Sequence of chain 1.E:
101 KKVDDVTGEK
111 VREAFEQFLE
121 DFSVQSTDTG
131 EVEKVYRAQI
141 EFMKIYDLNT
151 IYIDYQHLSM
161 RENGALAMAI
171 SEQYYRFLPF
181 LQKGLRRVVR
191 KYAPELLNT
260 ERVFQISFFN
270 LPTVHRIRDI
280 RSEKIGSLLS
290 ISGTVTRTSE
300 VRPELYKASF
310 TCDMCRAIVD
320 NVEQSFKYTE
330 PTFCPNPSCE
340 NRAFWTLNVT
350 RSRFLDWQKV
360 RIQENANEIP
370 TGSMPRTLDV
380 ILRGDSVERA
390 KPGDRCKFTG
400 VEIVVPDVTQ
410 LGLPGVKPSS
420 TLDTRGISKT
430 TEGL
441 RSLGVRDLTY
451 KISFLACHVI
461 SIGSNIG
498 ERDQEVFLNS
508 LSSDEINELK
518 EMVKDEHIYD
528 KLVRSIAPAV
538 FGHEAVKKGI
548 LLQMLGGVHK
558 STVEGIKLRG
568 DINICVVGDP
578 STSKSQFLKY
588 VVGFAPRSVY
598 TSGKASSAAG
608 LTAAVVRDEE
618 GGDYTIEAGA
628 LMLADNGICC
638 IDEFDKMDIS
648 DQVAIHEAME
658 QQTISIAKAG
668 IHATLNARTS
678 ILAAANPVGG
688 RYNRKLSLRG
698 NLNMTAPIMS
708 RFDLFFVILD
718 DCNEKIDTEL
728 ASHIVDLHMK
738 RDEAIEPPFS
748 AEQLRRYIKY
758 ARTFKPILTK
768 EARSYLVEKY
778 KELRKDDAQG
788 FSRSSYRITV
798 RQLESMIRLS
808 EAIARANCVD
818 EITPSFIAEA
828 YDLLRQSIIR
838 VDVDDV

Sequence of chain 1.A:
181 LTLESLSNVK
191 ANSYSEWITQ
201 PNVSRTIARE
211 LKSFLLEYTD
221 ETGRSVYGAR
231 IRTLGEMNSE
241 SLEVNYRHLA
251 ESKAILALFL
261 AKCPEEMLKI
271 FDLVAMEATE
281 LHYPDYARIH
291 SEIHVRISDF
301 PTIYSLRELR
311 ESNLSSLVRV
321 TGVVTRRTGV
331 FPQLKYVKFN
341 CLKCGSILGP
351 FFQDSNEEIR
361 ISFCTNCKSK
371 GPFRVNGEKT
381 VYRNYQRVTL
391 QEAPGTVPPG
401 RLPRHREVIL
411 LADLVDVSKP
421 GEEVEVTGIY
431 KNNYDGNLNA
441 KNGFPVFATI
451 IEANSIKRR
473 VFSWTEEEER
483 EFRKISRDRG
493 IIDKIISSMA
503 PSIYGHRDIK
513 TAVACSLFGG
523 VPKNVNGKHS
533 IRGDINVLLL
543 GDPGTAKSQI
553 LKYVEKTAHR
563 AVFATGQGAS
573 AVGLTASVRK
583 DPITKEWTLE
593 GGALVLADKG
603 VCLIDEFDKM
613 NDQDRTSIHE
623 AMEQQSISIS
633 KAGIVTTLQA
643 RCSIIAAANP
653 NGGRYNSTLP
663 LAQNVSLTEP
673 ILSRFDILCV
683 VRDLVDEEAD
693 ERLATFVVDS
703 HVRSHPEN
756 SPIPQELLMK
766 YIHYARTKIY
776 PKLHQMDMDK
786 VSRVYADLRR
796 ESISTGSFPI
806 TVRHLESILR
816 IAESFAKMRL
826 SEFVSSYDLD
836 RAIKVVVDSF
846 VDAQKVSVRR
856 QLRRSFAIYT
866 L

Binding-site contacts:
Ligand atom O3G contacts residue MG1 of chain 1.N at 2.1 Å.
Ligand atom O5' contacts residue ARG798 of chain 1.E at 3.4 Å (salt-bridge).
Ligand atom C2 contacts residue SER504 of chain 1.A at 3.2 Å.
Ligand atom S1G contacts residue LYS549 of chain 1.A at 3.6 Å.
Ligand atom N6 contacts residue LEU695 of chain 1.A at 3.4 Å.
Ligand atom C8 contacts residue ALA548 of chain 1.A at 3.6 Å (hydrophobic).
Ligand atom O1A contacts residue SER550 of chain 1.A at 3.6 Å.
Ligand atom PG contacts residue ARG798 of chain 1.E at 3.6 Å.
Ligand atom O2A contacts residue SER550 of chain 1.A at 3.7 Å.
Ligand atom N7 contacts residue ALA548 of chain 1.A at 3.5 Å.
Ligand atom O2B contacts residue ALA548 of chain 1.A at 2.7 Å (h-bond).
Ligand atom S1G contacts residue ASN651 of chain 1.A at 2.8 Å (h-bond).
Ligand atom N7 contacts residue GLY546 of chain 1.A at 3.4 Å (h-bond).
Ligand atom C8 contacts residue GLY546 of chain 1.A at 3.1 Å.
Ligand atom C5 contacts residue ALA548 of chain 1.A at 3.5 Å (hydrophobic).
Ligand atom O3B contacts residue ARG798 of chain 1.E at 3.7 Å.
Ligand atom PA contacts residue ARG798 of chain 1.E at 3.7 Å.
Ligand atom O3' contacts residue GLU801 of chain 1.E at 2.8 Å (salt-bridge).
Ligand atom PG contacts residue MG1 of chain 1.N at 3.3 Å.
Ligand atom O2B contacts residue LYS549 of chain 1.A at 3.3 Å (salt-bridge).
Ligand atom O4' contacts residue VAL797 of chain 1.E at 3.6 Å.
Ligand atom O2A contacts residue GLN551 of chain 1.A at 3.6 Å (h-bond).
Ligand atom O1B contacts residue SER550 of chain 1.A at 2.6 Å (h-bond).
Ligand atom N6 contacts residue TYR506 of chain 1.A at 3.1 Å (h-bond).
Ligand atom O2G contacts residue ARG798 of chain 1.E at 2.4 Å (salt-bridge).
Ligand atom O3B contacts residue MG1 of chain 1.N at 3.7 Å.
Ligand atom O3B contacts residue GLY546 of chain 1.A at 3.3 Å (h-bond).
Ligand atom O3A contacts residue ARG798 of chain 1.E at 2.8 Å (salt-bridge).
Ligand atom O1A contacts residue GLN551 of chain 1.A at 3.4 Å (h-bond).
Ligand atom O1B contacts residue MG1 of chain 1.N at 2.1 Å.
Ligand atom C4 contacts residue ALA548 of chain 1.A at 3.7 Å (hydrophobic).
Ligand atom S1G contacts residue GLU608 of chain 1.A at 3.7 Å.
Ligand atom O2A contacts residue ALA548 of chain 1.A at 3.2 Å.
Ligand atom O2G contacts residue PRO545 of chain 1.A at 3.5 Å.
Ligand atom N1 contacts residue TYR506 of chain 1.A at 3.3 Å (h-bond).
Ligand atom O3B contacts residue LYS549 of chain 1.A at 3.7 Å.
Ligand atom O2B contacts residue GLY546 of chain 1.A at 3.7 Å.
Ligand atom PB contacts residue MG1 of chain 1.N at 3.2 Å.
Ligand atom C6 contacts residue LEU695 of chain 1.A at 3.5 Å (hydrophobic).
Ligand atom O2B contacts residue THR547 of chain 1.A at 3.3 Å (h-bond).

The protein below binds the small molecule below.
Small molecule (SMILES): Nc1ncnc2c1ncn2[C@@H]1O[C@H](COP(=O)(O)OP(=O)(O)OP(O)(O)=S)[C@@H](O)[C@H]1O